Sequence of chain 1.B:
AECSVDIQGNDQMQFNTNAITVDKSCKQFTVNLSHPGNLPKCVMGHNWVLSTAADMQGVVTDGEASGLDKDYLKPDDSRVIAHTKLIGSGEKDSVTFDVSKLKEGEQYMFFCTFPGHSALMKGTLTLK

Sequence of chain 1.A:
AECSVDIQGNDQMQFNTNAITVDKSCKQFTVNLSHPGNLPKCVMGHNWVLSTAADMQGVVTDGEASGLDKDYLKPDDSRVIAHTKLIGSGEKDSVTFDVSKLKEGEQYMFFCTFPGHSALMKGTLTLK

This protein binds this small molecule.
Small molecule (SMILES): O=C1C=CC(=O)N1COCN1C(=O)C=CC1=O

Binding-site contacts:
Ligand atom N contacts residue CYS42 of chain 1.A at 3.8 Å.
Ligand atom C1' contacts residue CYS42 of chain 1.B at 3.5 Å (hydrophobic).
Ligand atom C3' contacts residue CYS42 of chain 1.B at 1.8 Å (hydrophobic).
Ligand atom O4' contacts residue CYS42 of chain 1.B at 3.2 Å (h-bond).
Ligand atom C2' contacts residue CYS42 of chain 1.B at 2.8 Å (hydrophobic).
Ligand atom N' contacts residue CYS42 of chain 1.B at 3.5 Å.
Ligand atom C2 contacts residue CYS42 of chain 1.A at 1.8 Å (hydrophobic).
Ligand atom O1 contacts residue CYS42 of chain 1.A at 3.1 Å (h-bond).
Ligand atom O1' contacts residue LEU68 of chain 1.B at 4.1 Å.
Ligand atom C4' contacts residue CYS42 of chain 1.B at 2.7 Å (hydrophobic).
Ligand atom C1 contacts residue CYS42 of chain 1.A at 2.7 Å (hydrophobic).
Ligand atom C4 contacts residue CYS42 of chain 1.A at 3.8 Å (hydrophobic).
Ligand atom O1' contacts residue CYS42 of chain 1.B at 4.3 Å.
Ligand atom C3 contacts residue CYS42 of chain 1.A at 2.9 Å (hydrophobic).
Ligand atom C1' contacts residue LEU68 of chain 1.B at 4.3 Å (hydrophobic).